This protein binds this small molecule.
Small molecule (SMILES): O=C(O)[C@@](O)(COP(=O)(O)O)[C@H](O)[C@H](O)COP(=O)(O)O

Binding-site contacts:
Ligand atom O3P contacts residue THR74 of chain 1.G at 2.6 Å (h-bond).
Ligand atom P1 contacts residue THR74 of chain 1.G at 3.5 Å.
Ligand atom O7 contacts residue LYS186 of chain 2.E at 3.1 Å (salt-bridge).
Ligand atom O2P contacts residue THR74 of chain 1.G at 3.4 Å (h-bond).
Ligand atom O4 contacts residue SER387 of chain 2.E at 2.9 Å (h-bond).
Ligand atom C1 contacts residue SER387 of chain 2.E at 3.5 Å.
Ligand atom O3P contacts residue LYS184 of chain 2.E at 3.3 Å.
Ligand atom C contacts residue MG1 of chain 2.M at 3.0 Å.
Ligand atom O2P contacts residue GLY389 of chain 2.E at 3.0 Å (h-bond).
Ligand atom O3 contacts residue HIS302 of chain 2.E at 3.3 Å (h-bond).
Ligand atom O2 contacts residue LYS184 of chain 2.E at 3.2 Å (salt-bridge).
Ligand atom O3P contacts residue GLY412 of chain 2.E at 2.9 Å (h-bond).
Ligand atom O5P contacts residue ARG303 of chain 2.E at 2.9 Å (salt-bridge).
Ligand atom O2P contacts residue TRP75 of chain 1.G at 3.2 Å.
Ligand atom O7 contacts residue GLU213 of chain 2.E at 3.4 Å (salt-bridge).
Ligand atom O1 contacts residue LYS184 of chain 2.E at 3.3 Å (salt-bridge).
Ligand atom O7 contacts residue ASP212 of chain 2.E at 3.4 Å (salt-bridge).
Ligand atom O3 contacts residue KCX210 of chain 2.E at 2.5 Å (h-bond).
Ligand atom O3 contacts residue MG1 of chain 2.M at 2.2 Å.
Ligand atom C3 contacts residue KCX210 of chain 2.E at 3.4 Å.
Ligand atom O7 contacts residue ASN132 of chain 1.G at 2.8 Å (h-bond).
Ligand atom C3 contacts residue SER387 of chain 2.E at 3.2 Å.
Ligand atom O4P contacts residue HIS335 of chain 2.E at 3.4 Å.
Ligand atom O7 contacts residue LYS184 of chain 2.E at 3.5 Å (salt-bridge).
Ligand atom O5P contacts residue LEU343 of chain 2.E at 3.2 Å.
Ligand atom C contacts residue ASN132 of chain 1.G at 3.2 Å.
Ligand atom O6P contacts residue HIS335 of chain 2.E at 2.8 Å (h-bond).
Ligand atom O4P contacts residue ARG303 of chain 2.E at 3.1 Å (salt-bridge).
Ligand atom O6P contacts residue SER387 of chain 2.E at 3.1 Å (h-bond).
Ligand atom O4 contacts residue GLY388 of chain 2.E at 3.3 Å (h-bond).
Ligand atom C3 contacts residue MG1 of chain 2.M at 2.9 Å.
Ligand atom O6 contacts residue ASN132 of chain 1.G at 3.3 Å (h-bond).
Ligand atom O2 contacts residue THR182 of chain 2.E at 2.5 Å (h-bond).
Ligand atom P2 contacts residue ARG303 of chain 2.E at 3.3 Å.
Ligand atom O6 contacts residue LYS342 of chain 2.E at 3.0 Å (salt-bridge).
Ligand atom O7 contacts residue MG1 of chain 2.M at 2.3 Å.
Ligand atom O2 contacts residue MG1 of chain 2.M at 2.3 Å.
Ligand atom C2 contacts residue MG1 of chain 2.M at 2.9 Å.
Ligand atom O1P contacts residue GLY411 of chain 2.E at 2.9 Å (h-bond).
Ligand atom O2P contacts residue LYS342 of chain 2.E at 2.9 Å (salt-bridge).

Sequence of chain 1.G:
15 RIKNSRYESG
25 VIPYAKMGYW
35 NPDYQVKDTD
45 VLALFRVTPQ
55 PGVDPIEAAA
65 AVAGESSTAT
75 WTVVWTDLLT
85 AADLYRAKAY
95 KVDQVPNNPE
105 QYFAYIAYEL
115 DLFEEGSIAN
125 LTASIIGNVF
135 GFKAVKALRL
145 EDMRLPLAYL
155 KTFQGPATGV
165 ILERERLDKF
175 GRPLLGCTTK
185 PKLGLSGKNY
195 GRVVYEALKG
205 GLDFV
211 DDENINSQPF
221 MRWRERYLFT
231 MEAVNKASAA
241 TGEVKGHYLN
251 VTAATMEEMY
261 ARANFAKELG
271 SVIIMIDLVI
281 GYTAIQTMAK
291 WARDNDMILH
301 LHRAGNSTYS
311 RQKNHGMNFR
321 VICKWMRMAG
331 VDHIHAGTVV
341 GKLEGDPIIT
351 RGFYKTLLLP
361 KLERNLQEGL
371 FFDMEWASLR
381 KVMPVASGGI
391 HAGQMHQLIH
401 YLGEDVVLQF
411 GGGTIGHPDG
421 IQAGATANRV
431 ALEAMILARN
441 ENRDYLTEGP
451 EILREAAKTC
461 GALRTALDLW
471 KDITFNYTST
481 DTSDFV

Sequence of chain 2.E:
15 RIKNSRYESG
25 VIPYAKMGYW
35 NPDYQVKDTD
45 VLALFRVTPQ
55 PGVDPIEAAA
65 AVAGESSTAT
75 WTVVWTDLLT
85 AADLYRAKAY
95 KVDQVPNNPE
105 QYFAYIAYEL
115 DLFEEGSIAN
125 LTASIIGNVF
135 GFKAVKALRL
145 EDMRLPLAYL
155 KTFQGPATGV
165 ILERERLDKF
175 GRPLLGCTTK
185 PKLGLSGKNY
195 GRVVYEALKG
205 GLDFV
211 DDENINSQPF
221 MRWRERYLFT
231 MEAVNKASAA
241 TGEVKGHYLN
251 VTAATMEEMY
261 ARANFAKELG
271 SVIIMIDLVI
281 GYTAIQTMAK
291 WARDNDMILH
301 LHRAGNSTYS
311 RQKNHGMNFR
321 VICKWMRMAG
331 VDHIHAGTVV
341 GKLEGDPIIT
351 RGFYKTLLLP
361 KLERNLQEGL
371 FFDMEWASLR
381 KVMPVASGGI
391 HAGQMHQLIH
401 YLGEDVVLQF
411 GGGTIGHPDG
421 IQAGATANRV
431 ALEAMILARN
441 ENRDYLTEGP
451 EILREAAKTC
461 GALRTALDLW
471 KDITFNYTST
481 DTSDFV